Binding-site contacts:
Ligand atom C15 contacts residue ALA285 of chain 2.A at 3.5 Å (hydrophobic).
Ligand atom C17 contacts residue ARG192 of chain 2.A at 3.9 Å.
Ligand atom C3 contacts residue HEM1 of chain 2.B at 4.3 Å.
Ligand atom C2 contacts residue ARG85 of chain 2.A at 3.7 Å.
Ligand atom C9 contacts residue ILE281 of chain 2.A at 4.3 Å (hydrophobic).
Ligand atom N1 contacts residue HEM1 of chain 2.B at 3.6 Å.
Ligand atom C5 contacts residue ALA350 of chain 2.A at 3.5 Å (hydrophobic).
Ligand atom N14 contacts residue ALA285 of chain 2.A at 3.7 Å.
Ligand atom C16 contacts residue ALA285 of chain 2.A at 3.3 Å (hydrophobic).
Ligand atom C4 contacts residue HEM1 of chain 2.B at 4.2 Å.
Ligand atom C6 contacts residue ARG352 of chain 2.A at 4.0 Å.
Ligand atom C13 contacts residue HEM1 of chain 2.B at 3.0 Å.
Ligand atom N1 contacts residue ARG352 of chain 2.A at 4.5 Å.
Ligand atom O8 contacts residue HEM1 of chain 2.B at 3.9 Å.
Ligand atom C9 contacts residue ALA285 of chain 2.A at 4.3 Å (hydrophobic).
Ligand atom C17 contacts residue THR289 of chain 2.A at 4.4 Å.
Ligand atom N14 contacts residue HEM1 of chain 2.B at 2.3 Å.
Ligand atom C6 contacts residue ALA350 of chain 2.A at 3.5 Å (hydrophobic).
Ligand atom C7 contacts residue SER99 of chain 2.A at 4.4 Å.
Ligand atom C16 contacts residue HEM1 of chain 2.B at 4.5 Å.
Ligand atom C15 contacts residue THR289 of chain 2.A at 3.9 Å.
Ligand atom C16 contacts residue ARG192 of chain 2.A at 4.1 Å.
Ligand atom C9 contacts residue PHE284 of chain 2.A at 4.5 Å (hydrophobic).
Ligand atom C16 contacts residue THR289 of chain 2.A at 3.3 Å.
Ligand atom O8 contacts residue SER99 of chain 2.A at 3.4 Å.
Ligand atom C11 contacts residue PHE284 of chain 2.A at 3.6 Å (hydrophobic).
Ligand atom C13 contacts residue ALA285 of chain 2.A at 3.8 Å (hydrophobic).
Ligand atom C11 contacts residue ARG192 of chain 2.A at 4.3 Å.
Ligand atom C5 contacts residue HEM1 of chain 2.B at 4.0 Å.
Ligand atom C12 contacts residue ALA285 of chain 2.A at 3.9 Å (hydrophobic).
Ligand atom C2 contacts residue HEM1 of chain 2.B at 3.9 Å.
Ligand atom C17 contacts residue ALA285 of chain 2.A at 3.7 Å (hydrophobic).
Ligand atom C6 contacts residue HEM1 of chain 2.B at 3.9 Å.
Ligand atom N1 contacts residue ARG85 of chain 2.A at 4.1 Å.
Ligand atom C7 contacts residue HEM1 of chain 2.B at 4.4 Å.
Ligand atom O8 contacts residue ARG85 of chain 2.A at 3.8 Å.
Ligand atom C4 contacts residue ARG192 of chain 2.A at 4.5 Å.
Ligand atom C15 contacts residue HEM1 of chain 2.B at 3.1 Å.
Ligand atom C9 contacts residue SER99 of chain 2.A at 3.6 Å.
Ligand atom C12 contacts residue HEM1 of chain 2.B at 4.4 Å.

A small-molecule ligand and the protein it binds are described below.
Small molecule (SMILES): CC(C)(C(=O)c1cccnc1)c1cccnc1

Sequence of chain 2.A:
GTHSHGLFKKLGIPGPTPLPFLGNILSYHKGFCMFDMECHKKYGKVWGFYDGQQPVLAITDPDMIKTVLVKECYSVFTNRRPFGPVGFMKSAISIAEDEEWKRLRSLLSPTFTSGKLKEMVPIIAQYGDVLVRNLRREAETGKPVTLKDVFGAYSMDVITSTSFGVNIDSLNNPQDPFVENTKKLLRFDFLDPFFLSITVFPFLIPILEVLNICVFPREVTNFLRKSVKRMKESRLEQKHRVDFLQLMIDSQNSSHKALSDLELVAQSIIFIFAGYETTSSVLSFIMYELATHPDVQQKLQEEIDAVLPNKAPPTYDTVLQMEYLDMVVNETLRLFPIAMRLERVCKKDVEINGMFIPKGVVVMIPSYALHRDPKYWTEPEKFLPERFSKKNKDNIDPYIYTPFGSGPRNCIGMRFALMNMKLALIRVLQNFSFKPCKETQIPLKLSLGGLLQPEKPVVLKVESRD